Sequence of chain 1.A:
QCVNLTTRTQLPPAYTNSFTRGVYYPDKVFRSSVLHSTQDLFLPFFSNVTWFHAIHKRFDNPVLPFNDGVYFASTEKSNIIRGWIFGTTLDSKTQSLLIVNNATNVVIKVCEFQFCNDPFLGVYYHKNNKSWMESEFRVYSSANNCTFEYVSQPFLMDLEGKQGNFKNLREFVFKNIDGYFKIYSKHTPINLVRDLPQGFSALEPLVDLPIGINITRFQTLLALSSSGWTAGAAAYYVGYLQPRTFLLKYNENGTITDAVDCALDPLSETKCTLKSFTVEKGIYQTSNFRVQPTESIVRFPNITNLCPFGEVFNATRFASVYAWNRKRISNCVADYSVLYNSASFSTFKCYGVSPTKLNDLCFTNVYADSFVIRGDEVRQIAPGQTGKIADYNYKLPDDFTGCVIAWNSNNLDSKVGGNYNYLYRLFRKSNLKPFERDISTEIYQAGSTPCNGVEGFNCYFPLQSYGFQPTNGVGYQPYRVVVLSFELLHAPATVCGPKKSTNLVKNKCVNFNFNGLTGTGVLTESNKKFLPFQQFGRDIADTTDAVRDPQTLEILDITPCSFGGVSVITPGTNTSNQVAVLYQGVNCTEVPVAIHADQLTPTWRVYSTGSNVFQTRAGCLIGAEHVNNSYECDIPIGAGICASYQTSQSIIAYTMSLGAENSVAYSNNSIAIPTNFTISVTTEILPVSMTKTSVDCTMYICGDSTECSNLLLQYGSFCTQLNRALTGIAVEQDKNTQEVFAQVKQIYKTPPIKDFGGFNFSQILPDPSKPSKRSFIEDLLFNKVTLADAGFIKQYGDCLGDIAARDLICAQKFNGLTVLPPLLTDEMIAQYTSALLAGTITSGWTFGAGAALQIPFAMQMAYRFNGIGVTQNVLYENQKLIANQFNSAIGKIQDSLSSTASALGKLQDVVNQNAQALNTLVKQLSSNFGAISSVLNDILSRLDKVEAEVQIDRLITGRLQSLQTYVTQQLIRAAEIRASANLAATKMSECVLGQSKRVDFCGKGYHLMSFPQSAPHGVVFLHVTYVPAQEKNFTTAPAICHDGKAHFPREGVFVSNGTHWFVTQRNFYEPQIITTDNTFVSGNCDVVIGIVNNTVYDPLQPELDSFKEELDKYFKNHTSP

The small molecule below binds the protein below.
Small molecule (SMILES): CC(=O)N[C@H]1[C@H](O[C@H]2[C@H](O)[C@@H](NC(C)=O)CO[C@@H]2CO)O[C@H](CO)[C@@H](O[C@H]2O[C@H](CO)[C@@H](O)[C@H](O)[C@@H]2O)[C@@H]1O

Binding-site contacts:
Ligand atom C2 contacts residue ASN282 of chain 1.A at 2.6 Å.
Ligand atom O6 contacts residue LYS558 of chain 1.C at 4.1 Å.
Ligand atom C4 contacts residue ASN282 of chain 1.A at 4.4 Å.
Ligand atom O7 contacts residue ASN282 of chain 1.A at 3.8 Å.
Ligand atom C5 contacts residue LYS558 of chain 1.C at 4.1 Å.
Ligand atom C5 contacts residue ASN282 of chain 1.A at 3.7 Å.
Ligand atom O5 contacts residue LYS558 of chain 1.C at 3.9 Å.
Ligand atom C1 contacts residue ASN282 of chain 1.A at 1.6 Å.
Ligand atom C8 contacts residue GLU281 of chain 1.A at 3.1 Å.
Ligand atom O5 contacts residue ASN282 of chain 1.A at 2.4 Å (h-bond).
Ligand atom C7 contacts residue ASN280 of chain 1.A at 4.2 Å.
Ligand atom C8 contacts residue ASN280 of chain 1.A at 4.2 Å.
Ligand atom O7 contacts residue ASN280 of chain 1.A at 3.8 Å.
Ligand atom C8 contacts residue ASN282 of chain 1.A at 3.9 Å.
Ligand atom C6 contacts residue LYS558 of chain 1.C at 3.6 Å.
Ligand atom C7 contacts residue ASN282 of chain 1.A at 3.5 Å.
Ligand atom N2 contacts residue ASN282 of chain 1.A at 2.9 Å (h-bond).
Ligand atom C3 contacts residue ASN282 of chain 1.A at 3.9 Å.

Sequence of chain 1.C:
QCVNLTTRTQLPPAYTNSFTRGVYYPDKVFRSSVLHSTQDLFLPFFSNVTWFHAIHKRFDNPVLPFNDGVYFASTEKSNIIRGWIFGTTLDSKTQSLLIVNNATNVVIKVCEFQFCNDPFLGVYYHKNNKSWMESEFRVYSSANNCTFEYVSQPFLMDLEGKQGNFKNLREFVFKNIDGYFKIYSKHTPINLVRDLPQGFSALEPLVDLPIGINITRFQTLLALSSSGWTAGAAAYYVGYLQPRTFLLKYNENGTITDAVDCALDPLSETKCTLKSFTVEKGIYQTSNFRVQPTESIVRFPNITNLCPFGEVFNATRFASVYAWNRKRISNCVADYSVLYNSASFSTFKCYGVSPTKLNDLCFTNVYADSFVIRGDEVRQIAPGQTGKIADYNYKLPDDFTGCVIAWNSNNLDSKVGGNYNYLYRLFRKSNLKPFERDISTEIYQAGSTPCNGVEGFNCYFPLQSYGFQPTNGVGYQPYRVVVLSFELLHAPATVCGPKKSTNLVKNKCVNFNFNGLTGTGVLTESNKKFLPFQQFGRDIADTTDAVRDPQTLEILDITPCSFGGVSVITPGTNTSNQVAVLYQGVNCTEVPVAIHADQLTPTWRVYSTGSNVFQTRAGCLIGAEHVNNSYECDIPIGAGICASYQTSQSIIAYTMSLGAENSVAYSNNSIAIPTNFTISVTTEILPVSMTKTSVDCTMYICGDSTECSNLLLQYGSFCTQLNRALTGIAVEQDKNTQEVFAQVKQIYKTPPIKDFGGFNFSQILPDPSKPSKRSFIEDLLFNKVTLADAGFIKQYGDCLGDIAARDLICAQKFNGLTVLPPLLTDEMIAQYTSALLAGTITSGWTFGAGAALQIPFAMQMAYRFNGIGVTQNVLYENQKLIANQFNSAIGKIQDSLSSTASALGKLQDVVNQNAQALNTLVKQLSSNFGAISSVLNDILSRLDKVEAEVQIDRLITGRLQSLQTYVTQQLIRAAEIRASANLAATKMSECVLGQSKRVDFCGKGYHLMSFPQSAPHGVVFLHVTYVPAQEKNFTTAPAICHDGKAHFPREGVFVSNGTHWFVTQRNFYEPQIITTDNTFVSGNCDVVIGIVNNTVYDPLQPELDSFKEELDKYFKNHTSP